Sequence of chain 1.C:
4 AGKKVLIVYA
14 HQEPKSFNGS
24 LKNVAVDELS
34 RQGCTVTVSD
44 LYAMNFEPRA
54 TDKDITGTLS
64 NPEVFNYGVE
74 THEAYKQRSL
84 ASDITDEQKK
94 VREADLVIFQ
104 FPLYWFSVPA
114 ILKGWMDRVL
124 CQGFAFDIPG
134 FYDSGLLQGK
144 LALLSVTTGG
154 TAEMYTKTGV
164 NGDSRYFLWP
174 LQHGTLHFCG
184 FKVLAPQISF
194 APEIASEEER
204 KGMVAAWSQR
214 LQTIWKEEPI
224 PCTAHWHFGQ

Sequence of chain 1.D:
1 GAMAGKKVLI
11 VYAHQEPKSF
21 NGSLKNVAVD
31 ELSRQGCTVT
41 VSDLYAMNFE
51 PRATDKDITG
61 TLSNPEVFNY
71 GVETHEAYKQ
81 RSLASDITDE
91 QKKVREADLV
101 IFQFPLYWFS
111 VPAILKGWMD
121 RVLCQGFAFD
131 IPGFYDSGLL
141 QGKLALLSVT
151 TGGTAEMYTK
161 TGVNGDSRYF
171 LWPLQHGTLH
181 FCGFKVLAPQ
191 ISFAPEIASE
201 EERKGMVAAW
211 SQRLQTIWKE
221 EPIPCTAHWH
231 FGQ

The protein below binds the small molecule below.
Small molecule (SMILES): CCN(CC)CCC[C@@H](C)Nc1ccnc2cc(Cl)ccc12

Binding-site contacts:
Ligand atom C7 contacts residue FAD1 of chain 1.L at 4.0 Å.
Ligand atom C4 contacts residue ILE131 of chain 1.D at 3.8 Å (hydrophobic).
Ligand atom C10 contacts residue GLN125 of chain 1.D at 3.9 Å.
Ligand atom C8 contacts residue FAD1 of chain 1.L at 3.7 Å.
Ligand atom C11 contacts residue GLN125 of chain 1.D at 4.2 Å.
Ligand atom C8 contacts residue PHE181 of chain 1.D at 3.7 Å (hydrophobic).
Ligand atom C17 contacts residue ILE131 of chain 1.D at 3.5 Å (hydrophobic).
Ligand atom N1 contacts residue PHE181 of chain 1.D at 4.2 Å.
Ligand atom C16 contacts residue ILE131 of chain 1.D at 4.2 Å (hydrophobic).
Ligand atom CL contacts residue FAD1 of chain 1.L at 4.0 Å.
Ligand atom C1 contacts residue FAD1 of chain 1.L at 3.2 Å.
Ligand atom C18 contacts residue FAD1 of chain 1.L at 3.4 Å.
Ligand atom C7 contacts residue GLY152 of chain 1.C at 4.0 Å.
Ligand atom CL contacts residue ASN164 of chain 1.C at 3.8 Å.
Ligand atom C6 contacts residue GLY152 of chain 1.C at 3.4 Å.
Ligand atom C5 contacts residue ILE131 of chain 1.D at 3.9 Å (hydrophobic).
Ligand atom C14 contacts residue GLN125 of chain 1.D at 4.2 Å.
Ligand atom N1 contacts residue PHE129 of chain 1.D at 4.1 Å.
Ligand atom C7 contacts residue ILE131 of chain 1.D at 4.1 Å (hydrophobic).
Ligand atom C18 contacts residue GLU196 of chain 1.C at 4.0 Å.
Ligand atom C6 contacts residue ILE131 of chain 1.D at 4.1 Å (hydrophobic).
Ligand atom CL contacts residue MET157 of chain 1.C at 3.3 Å.
Ligand atom N1 contacts residue FAD1 of chain 1.L at 3.5 Å (h-bond).
Ligand atom C3 contacts residue FAD1 of chain 1.L at 3.6 Å.
Ligand atom C7 contacts residue GLY153 of chain 1.C at 3.9 Å.
Ligand atom C9 contacts residue ILE131 of chain 1.D at 3.8 Å (hydrophobic).
Ligand atom C2 contacts residue PHE129 of chain 1.D at 3.9 Å (hydrophobic).
Ligand atom C12 contacts residue GLN125 of chain 1.D at 3.9 Å.
Ligand atom C11 contacts residue GLU196 of chain 1.C at 4.0 Å.
Ligand atom N2 contacts residue FAD1 of chain 1.L at 4.0 Å.
Ligand atom C4 contacts residue FAD1 of chain 1.L at 3.7 Å.
Ligand atom C6 contacts residue GLY153 of chain 1.C at 3.7 Å.
Ligand atom C2 contacts residue FAD1 of chain 1.L at 3.5 Å.
Ligand atom C1 contacts residue PHE129 of chain 1.D at 3.4 Å (hydrophobic).
Ligand atom C18 contacts residue GLY71 of chain 1.D at 4.1 Å.
Ligand atom C9 contacts residue FAD1 of chain 1.L at 3.5 Å.
Ligand atom C8 contacts residue ILE131 of chain 1.D at 4.0 Å (hydrophobic).
Ligand atom C5 contacts residue GLY152 of chain 1.C at 3.7 Å.
Ligand atom CL contacts residue GLY153 of chain 1.C at 3.5 Å.
Ligand atom C15 contacts residue GLN125 of chain 1.D at 3.0 Å.